Binding-site contacts:
Ligand atom C55 contacts residue LEU43 of chain 1.C at 3.8 Å (hydrophobic).
Ligand atom C10 contacts residue MET130 of chain 1.H at 3.8 Å (hydrophobic).
Ligand atom C2 contacts residue TYR297 of chain 1.H at 3.4 Å (hydrophobic).
Ligand atom C31 contacts residue TRP54 of chain 1.C at 3.8 Å (hydrophobic).
Ligand atom C5 contacts residue ILE152 of chain 1.H at 3.5 Å (hydrophobic).
Ligand atom C4 contacts residue PRO289 of chain 1.H at 3.6 Å (hydrophobic).
Ligand atom C7 contacts residue MET313 of chain 1.H at 3.7 Å (hydrophobic).
Ligand atom C1M contacts residue MET313 of chain 1.H at 3.5 Å (hydrophobic).
Ligand atom O2 contacts residue VAL151 of chain 1.H at 3.4 Å.
Ligand atom C33 contacts residue TRP54 of chain 1.C at 3.8 Å (hydrophobic).
Ligand atom O2 contacts residue TYR297 of chain 1.H at 3.0 Å.
Ligand atom C40 contacts residue ALA24 of chain 1.G at 3.1 Å (hydrophobic).
Ligand atom C52 contacts residue PHE220 of chain 1.D at 3.5 Å (hydrophobic).
Ligand atom C30 contacts residue TRP35 of chain 1.G at 3.7 Å (hydrophobic).
Ligand atom C2 contacts residue VAL151 of chain 1.H at 3.4 Å (hydrophobic).
Ligand atom C20 contacts residue PHE156 of chain 1.H at 3.4 Å (hydrophobic).
Ligand atom C3M contacts residue ILE287 of chain 1.H at 3.1 Å (hydrophobic).
Ligand atom C50 contacts residue GLY20 of chain 1.G at 3.6 Å.
Ligand atom C41 contacts residue LEU50 of chain 1.C at 3.4 Å (hydrophobic).
Ligand atom C1M contacts residue TYR297 of chain 1.H at 3.8 Å (hydrophobic).
Ligand atom C1M contacts residue HIS153 of chain 1.G at 3.7 Å.
Ligand atom C30 contacts residue TRP54 of chain 1.C at 3.6 Å (hydrophobic).
Ligand atom C11 contacts residue ILE152 of chain 1.H at 3.8 Å (hydrophobic).
Ligand atom C20 contacts residue ILE170 of chain 1.H at 3.7 Å (hydrophobic).
Ligand atom C51 contacts residue PHE220 of chain 1.D at 3.2 Å (hydrophobic).
Ligand atom C46 contacts residue ALA27 of chain 1.G at 3.6 Å (hydrophobic).
Ligand atom O4 contacts residue GLY148 of chain 1.H at 3.4 Å.
Ligand atom C16 contacts residue PHE134 of chain 1.H at 3.7 Å (hydrophobic).
Ligand atom C4M contacts residue PRO289 of chain 1.H at 3.5 Å (hydrophobic).
Ligand atom C5 contacts residue PRO289 of chain 1.H at 3.6 Å (hydrophobic).
Ligand atom C3M contacts residue TYR297 of chain 1.H at 3.8 Å (hydrophobic).
Ligand atom C4M contacts residue GLY148 of chain 1.H at 3.4 Å.
Ligand atom O5 contacts residue PRO289 of chain 1.H at 3.2 Å.
Ligand atom C2 contacts residue HIS153 of chain 1.G at 3.4 Å.
Ligand atom C8 contacts residue ILE152 of chain 1.H at 3.5 Å (hydrophobic).
Ligand atom C30 contacts residue TRP169 of chain 1.H at 3.5 Å (hydrophobic).
Ligand atom C1 contacts residue TYR297 of chain 1.H at 3.6 Å (hydrophobic).
Ligand atom O2 contacts residue HIS153 of chain 1.G at 2.2 Å (h-bond).
Ligand atom O5 contacts residue ILE152 of chain 1.H at 3.3 Å.
Ligand atom C8 contacts residue MET313 of chain 1.H at 3.8 Å (hydrophobic).

Sequence of chain 1.H:
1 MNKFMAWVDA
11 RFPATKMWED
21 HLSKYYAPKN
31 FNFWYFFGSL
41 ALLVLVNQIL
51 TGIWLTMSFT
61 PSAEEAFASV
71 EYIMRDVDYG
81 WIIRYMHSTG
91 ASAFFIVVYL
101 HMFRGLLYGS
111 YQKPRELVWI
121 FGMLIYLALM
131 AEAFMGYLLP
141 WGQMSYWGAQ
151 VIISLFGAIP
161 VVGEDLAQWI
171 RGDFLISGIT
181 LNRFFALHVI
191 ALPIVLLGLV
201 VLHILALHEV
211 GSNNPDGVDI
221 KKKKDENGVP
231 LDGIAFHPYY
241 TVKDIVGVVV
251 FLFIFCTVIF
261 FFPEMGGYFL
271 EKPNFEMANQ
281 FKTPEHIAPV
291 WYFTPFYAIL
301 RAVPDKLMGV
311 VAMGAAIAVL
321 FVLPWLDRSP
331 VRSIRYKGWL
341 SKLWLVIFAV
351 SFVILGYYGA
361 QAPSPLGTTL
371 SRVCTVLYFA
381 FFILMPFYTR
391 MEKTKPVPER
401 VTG

Sequence of chain 1.G:
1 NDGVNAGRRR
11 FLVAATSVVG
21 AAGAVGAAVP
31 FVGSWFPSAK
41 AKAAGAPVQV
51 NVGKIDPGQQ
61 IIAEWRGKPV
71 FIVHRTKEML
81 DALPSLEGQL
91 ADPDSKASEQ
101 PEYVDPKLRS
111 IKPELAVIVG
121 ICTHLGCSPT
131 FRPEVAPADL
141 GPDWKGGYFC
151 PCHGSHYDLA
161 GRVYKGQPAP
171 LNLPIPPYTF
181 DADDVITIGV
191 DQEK

Sequence of chain 1.C:
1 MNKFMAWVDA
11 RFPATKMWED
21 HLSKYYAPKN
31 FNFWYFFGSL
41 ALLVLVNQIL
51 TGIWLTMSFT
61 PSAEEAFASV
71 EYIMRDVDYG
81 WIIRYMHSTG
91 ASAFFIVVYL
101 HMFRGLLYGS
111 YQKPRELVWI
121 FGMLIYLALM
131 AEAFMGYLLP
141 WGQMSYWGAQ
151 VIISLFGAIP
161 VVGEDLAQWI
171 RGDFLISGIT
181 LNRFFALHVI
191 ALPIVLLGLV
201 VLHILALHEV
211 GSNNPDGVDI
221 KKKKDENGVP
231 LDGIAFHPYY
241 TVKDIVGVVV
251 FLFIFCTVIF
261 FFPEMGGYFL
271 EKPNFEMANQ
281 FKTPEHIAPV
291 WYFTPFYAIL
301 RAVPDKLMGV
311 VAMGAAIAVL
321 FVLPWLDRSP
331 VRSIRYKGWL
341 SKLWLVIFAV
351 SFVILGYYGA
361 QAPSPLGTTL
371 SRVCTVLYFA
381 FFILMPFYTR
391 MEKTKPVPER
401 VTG

Sequence of chain 1.D:
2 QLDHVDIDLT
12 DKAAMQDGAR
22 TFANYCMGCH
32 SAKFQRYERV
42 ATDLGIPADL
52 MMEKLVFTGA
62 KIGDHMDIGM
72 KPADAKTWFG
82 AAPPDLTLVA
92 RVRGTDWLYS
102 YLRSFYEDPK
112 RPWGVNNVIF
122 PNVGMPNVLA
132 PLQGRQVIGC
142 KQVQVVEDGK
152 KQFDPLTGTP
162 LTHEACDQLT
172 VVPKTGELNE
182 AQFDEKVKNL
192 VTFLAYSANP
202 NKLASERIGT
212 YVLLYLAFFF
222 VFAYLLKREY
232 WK

This small molecule binds to this protein.
Small molecule (SMILES): COC1=C(OC)C(=O)C(C/C=C(\C)CC/C=C(\C)CC/C=C(\C)CC/C=C(\C)CC/C=C(\C)CC/C=C(\C)CC/C=C(\C)CC/C=C(\C)CC/C=C(\C)CCC=C(C)C)=C(C)C1=O